Binding-site contacts:
Ligand atom C2 contacts residue ASN218 of chain 4.E at 2.3 Å.
Ligand atom N2 contacts residue ASN218 of chain 4.E at 2.9 Å (h-bond).
Ligand atom C4 contacts residue ASN218 of chain 4.E at 4.1 Å.
Ligand atom C5 contacts residue NAG1 of chain 4.J at 4.3 Å.
Ligand atom O7 contacts residue ASN218 of chain 4.E at 2.3 Å (h-bond).
Ligand atom C8 contacts residue ASN218 of chain 4.E at 4.3 Å.
Ligand atom O5 contacts residue NAG1 of chain 4.J at 4.1 Å.
Ligand atom C1 contacts residue NAG1 of chain 4.J at 3.7 Å.
Ligand atom C7 contacts residue ASN218 of chain 4.E at 2.9 Å.
Ligand atom C1 contacts residue ASN218 of chain 4.E at 1.4 Å.
Ligand atom C5 contacts residue ASN218 of chain 4.E at 3.6 Å.
Ligand atom C3 contacts residue ASN218 of chain 4.E at 3.7 Å.
Ligand atom O5 contacts residue ASN218 of chain 4.E at 2.3 Å (h-bond).
Ligand atom O5 contacts residue THR235 of chain 4.E at 4.4 Å.

Sequence of chain 4.E:
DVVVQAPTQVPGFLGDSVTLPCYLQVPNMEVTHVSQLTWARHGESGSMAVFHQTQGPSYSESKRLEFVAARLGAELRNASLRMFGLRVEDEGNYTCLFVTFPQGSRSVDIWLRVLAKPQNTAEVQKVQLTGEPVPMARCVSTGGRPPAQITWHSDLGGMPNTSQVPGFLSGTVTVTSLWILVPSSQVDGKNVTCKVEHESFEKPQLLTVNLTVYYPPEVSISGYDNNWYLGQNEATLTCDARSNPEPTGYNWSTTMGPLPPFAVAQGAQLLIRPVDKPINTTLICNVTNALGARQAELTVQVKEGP

This small molecule binds to this protein.
Small molecule (SMILES): CC(=O)N[C@H]1[C@H](O[C@H]2[C@H](O)[C@@H](NC(C)=O)CO[C@@H]2CO)O[C@H](CO)[C@@H](O)[C@@H]1O